Sequence of chain 1.B:
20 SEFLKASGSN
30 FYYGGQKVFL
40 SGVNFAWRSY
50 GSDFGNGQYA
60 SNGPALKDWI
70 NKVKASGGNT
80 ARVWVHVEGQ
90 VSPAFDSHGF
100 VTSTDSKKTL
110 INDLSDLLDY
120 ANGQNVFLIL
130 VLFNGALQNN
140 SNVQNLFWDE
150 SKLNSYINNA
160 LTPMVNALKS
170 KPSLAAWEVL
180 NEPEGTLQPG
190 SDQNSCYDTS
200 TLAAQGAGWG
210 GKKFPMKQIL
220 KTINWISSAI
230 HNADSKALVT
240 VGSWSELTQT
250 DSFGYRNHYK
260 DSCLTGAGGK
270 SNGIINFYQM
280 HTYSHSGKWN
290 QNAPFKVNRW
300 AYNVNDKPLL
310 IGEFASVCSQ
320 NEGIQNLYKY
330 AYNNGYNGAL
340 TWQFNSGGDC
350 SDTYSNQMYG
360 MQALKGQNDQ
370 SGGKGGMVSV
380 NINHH

This protein binds this small molecule.
Small molecule (SMILES): OC[C@H]1O[C@@H](O)[C@@H](O)[C@@H](O)[C@@H]1O

Binding-site contacts:
Ligand atom C3 contacts residue BMA4 of chain 1.E at 3.1 Å.
Ligand atom C2 contacts residue GLU312 of chain 1.B at 4.3 Å.
Ligand atom O5 contacts residue TRP341 of chain 1.B at 3.4 Å.
Ligand atom O1 contacts residue GLU312 of chain 1.B at 2.3 Å (salt-bridge).
Ligand atom O6 contacts residue ASP348 of chain 1.B at 2.7 Å (salt-bridge).
Ligand atom C4 contacts residue BMA4 of chain 1.E at 3.2 Å.
Ligand atom O3 contacts residue GLU181 of chain 1.B at 4.1 Å.
Ligand atom O6 contacts residue CYS349 of chain 1.B at 3.7 Å.
Ligand atom O6 contacts residue TYR282 of chain 1.B at 4.2 Å.
Ligand atom O4 contacts residue BMA4 of chain 1.E at 3.3 Å (h-bond).
Ligand atom C5 contacts residue TYR282 of chain 1.B at 4.3 Å (hydrophobic).
Ligand atom O6 contacts residue TRP341 of chain 1.B at 2.6 Å (h-bond).
Ligand atom C2 contacts residue GLU181 of chain 1.B at 3.5 Å.
Ligand atom O1 contacts residue TRP341 of chain 1.B at 3.7 Å.
Ligand atom C6 contacts residue ASP348 of chain 1.B at 3.8 Å.
Ligand atom O2 contacts residue BMA4 of chain 1.E at 3.4 Å (h-bond).
Ligand atom C3 contacts residue GLU181 of chain 1.B at 4.4 Å.
Ligand atom O1 contacts residue ASN180 of chain 1.B at 3.4 Å (h-bond).
Ligand atom O2 contacts residue GLU181 of chain 1.B at 2.6 Å (salt-bridge).
Ligand atom C5 contacts residue TRP341 of chain 1.B at 3.5 Å (hydrophobic).
Ligand atom C1 contacts residue TRP341 of chain 1.B at 3.6 Å (hydrophobic).
Ligand atom C1 contacts residue ASN180 of chain 1.B at 4.2 Å.
Ligand atom C1 contacts residue GLU312 of chain 1.B at 3.5 Å.
Ligand atom O3 contacts residue BMA4 of chain 1.E at 2.2 Å (h-bond).
Ligand atom C2 contacts residue ALA135 of chain 1.B at 4.2 Å (hydrophobic).
Ligand atom C1 contacts residue TRP83 of chain 1.B at 4.1 Å (hydrophobic).
Ligand atom C1 contacts residue GLU181 of chain 1.B at 4.2 Å.
Ligand atom O2 contacts residue GLU312 of chain 1.B at 3.9 Å.
Ligand atom O1 contacts residue GLU181 of chain 1.B at 3.7 Å.
Ligand atom O5 contacts residue TYR282 of chain 1.B at 3.8 Å.
Ligand atom C2 contacts residue ASN180 of chain 1.B at 4.1 Å.
Ligand atom C6 contacts residue TRP341 of chain 1.B at 3.3 Å (hydrophobic).
Ligand atom C2 contacts residue BMA4 of chain 1.E at 3.9 Å.
Ligand atom O5 contacts residue GLU312 of chain 1.B at 3.0 Å (salt-bridge).
Ligand atom O3 contacts residue ALA135 of chain 1.B at 3.6 Å.
Ligand atom O3 contacts residue TRP208 of chain 1.B at 4.2 Å.
Ligand atom C5 contacts residue GLU312 of chain 1.B at 4.3 Å.
Ligand atom C6 contacts residue TYR282 of chain 1.B at 3.5 Å (hydrophobic).
Ligand atom O1 contacts residue TRP83 of chain 1.B at 3.8 Å.
Ligand atom C3 contacts residue ALA135 of chain 1.B at 4.4 Å (hydrophobic).